Binding-site contacts:
Ligand atom N2 contacts residue ASN19 of chain 39.Q at 4.1 Å.
Ligand atom C6 contacts residue ASN19 of chain 39.Q at 4.0 Å.
Ligand atom O5 contacts residue ASN19 of chain 39.Q at 2.1 Å (h-bond).
Ligand atom C1 contacts residue ASN19 of chain 39.Q at 1.9 Å.
Ligand atom C3 contacts residue ASN19 of chain 39.Q at 4.4 Å.
Ligand atom C8 contacts residue TYR17 of chain 39.Q at 4.3 Å (hydrophobic).
Ligand atom O6 contacts residue ASN19 of chain 39.Q at 4.3 Å.
Ligand atom C2 contacts residue ASN19 of chain 39.Q at 3.4 Å.
Ligand atom C4 contacts residue ASN19 of chain 39.Q at 4.5 Å.
Ligand atom C5 contacts residue ASN19 of chain 39.Q at 3.3 Å.

A small-molecule ligand and the protein it binds are described below.
Small molecule (SMILES): CC(=O)N[C@H]1[C@H](O[C@H]2[C@H](O)[C@@H](NC(C)=O)CO[C@@H]2CO)O[C@H](CO)[C@@H](O)[C@@H]1O

Sequence of chain 39.Q:
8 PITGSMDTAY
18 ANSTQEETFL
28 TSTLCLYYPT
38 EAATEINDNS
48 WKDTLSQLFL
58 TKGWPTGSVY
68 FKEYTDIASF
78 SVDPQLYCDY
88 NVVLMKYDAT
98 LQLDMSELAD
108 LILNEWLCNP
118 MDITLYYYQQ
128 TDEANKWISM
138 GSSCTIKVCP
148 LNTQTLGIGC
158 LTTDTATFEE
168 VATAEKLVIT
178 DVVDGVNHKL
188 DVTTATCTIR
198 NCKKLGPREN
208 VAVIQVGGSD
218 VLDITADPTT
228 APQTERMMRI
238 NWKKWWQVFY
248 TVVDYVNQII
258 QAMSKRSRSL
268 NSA